The protein below binds the small molecule below.
Small molecule (SMILES): CC(=O)N[C@@H]1[C@@H](O)[C@H](O)[C@@H](CO)O[C@H]1O

Binding-site contacts:
Ligand atom C6 contacts residue SER574 of chain 1.A at 3.2 Å.
Ligand atom O5 contacts residue ASN590 of chain 1.A at 4.1 Å.
Ligand atom C1 contacts residue ASN590 of chain 1.A at 3.4 Å.
Ligand atom O6 contacts residue SER574 of chain 1.A at 2.9 Å (h-bond).
Ligand atom C5 contacts residue SER574 of chain 1.A at 3.8 Å.
Ligand atom O5 contacts residue SER574 of chain 1.A at 3.6 Å.
Ligand atom O5 contacts residue GLN572 of chain 1.A at 4.2 Å.
Ligand atom C1 contacts residue GLN572 of chain 1.A at 4.4 Å.

Sequence of chain 1.A:
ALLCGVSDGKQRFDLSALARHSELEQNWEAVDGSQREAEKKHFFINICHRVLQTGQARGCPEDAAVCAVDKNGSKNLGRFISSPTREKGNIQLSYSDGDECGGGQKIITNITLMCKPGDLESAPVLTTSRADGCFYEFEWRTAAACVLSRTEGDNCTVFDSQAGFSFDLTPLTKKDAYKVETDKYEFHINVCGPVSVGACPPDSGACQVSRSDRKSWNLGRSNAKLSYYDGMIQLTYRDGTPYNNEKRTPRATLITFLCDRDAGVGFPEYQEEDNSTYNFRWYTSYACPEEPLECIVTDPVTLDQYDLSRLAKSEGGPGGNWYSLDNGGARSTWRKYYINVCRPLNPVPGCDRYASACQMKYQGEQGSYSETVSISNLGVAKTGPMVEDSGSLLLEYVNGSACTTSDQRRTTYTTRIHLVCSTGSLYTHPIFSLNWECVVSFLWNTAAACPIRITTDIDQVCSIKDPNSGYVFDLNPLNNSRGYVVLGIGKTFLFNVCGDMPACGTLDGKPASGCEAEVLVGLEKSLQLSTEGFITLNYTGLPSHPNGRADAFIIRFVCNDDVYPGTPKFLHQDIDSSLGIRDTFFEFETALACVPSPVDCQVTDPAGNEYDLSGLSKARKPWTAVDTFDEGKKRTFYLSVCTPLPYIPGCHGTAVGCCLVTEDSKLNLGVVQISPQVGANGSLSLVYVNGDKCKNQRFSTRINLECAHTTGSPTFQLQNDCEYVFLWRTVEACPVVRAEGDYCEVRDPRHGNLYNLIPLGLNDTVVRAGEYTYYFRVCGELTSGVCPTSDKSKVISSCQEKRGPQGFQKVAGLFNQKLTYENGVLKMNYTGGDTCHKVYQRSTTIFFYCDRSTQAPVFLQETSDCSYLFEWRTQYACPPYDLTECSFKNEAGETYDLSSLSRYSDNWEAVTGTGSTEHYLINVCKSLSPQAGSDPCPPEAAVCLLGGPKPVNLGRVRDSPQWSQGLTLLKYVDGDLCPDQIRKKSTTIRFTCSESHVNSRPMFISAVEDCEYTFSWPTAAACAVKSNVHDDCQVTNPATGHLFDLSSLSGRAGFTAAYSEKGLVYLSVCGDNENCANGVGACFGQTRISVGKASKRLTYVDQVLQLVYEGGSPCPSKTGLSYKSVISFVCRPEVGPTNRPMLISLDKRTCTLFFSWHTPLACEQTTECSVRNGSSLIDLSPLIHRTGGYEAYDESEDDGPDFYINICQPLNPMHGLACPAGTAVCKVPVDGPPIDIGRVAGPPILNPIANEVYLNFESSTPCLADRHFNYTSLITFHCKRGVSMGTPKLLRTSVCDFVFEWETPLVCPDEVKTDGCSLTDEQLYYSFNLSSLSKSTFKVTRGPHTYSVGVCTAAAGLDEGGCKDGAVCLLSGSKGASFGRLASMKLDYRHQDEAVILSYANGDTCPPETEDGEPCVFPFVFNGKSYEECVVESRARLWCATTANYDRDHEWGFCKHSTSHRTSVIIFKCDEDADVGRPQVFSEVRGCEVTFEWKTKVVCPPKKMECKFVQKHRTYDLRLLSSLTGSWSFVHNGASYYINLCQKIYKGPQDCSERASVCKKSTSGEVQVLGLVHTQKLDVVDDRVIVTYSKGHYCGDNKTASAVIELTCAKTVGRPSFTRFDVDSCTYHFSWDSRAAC